Sequence of chain 55.E:
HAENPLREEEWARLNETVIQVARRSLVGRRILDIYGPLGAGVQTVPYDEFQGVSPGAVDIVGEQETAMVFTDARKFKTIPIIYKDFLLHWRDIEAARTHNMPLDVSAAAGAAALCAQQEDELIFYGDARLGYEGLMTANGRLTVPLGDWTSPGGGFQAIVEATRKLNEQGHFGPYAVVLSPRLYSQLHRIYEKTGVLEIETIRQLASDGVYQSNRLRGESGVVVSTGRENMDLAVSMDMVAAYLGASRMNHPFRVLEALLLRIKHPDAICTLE

Binding-site contacts:
Ligand atom O contacts residue ARG43 of chain 55.E at 2.8 Å (salt-bridge).
Ligand atom CB contacts residue ASP258 of chain 55.E at 3.7 Å.
Ligand atom CD2 contacts residue ARG43 of chain 55.E at 3.6 Å.
Ligand atom CD2 contacts residue ARG50 of chain 55.E at 3.6 Å.
Ligand atom N contacts residue ARG49 of chain 55.E at 3.6 Å (salt-bridge).
Ligand atom N contacts residue ARG49 of chain 55.E at 3.5 Å (salt-bridge).
Ligand atom N contacts residue ASP258 of chain 55.E at 2.8 Å (salt-bridge).
Ligand atom CA contacts residue ASP258 of chain 55.E at 3.7 Å.
Ligand atom C contacts residue ASP258 of chain 55.E at 3.7 Å.
Ligand atom N contacts residue ARG49 of chain 55.E at 3.7 Å.
Ligand atom CA contacts residue ASP258 of chain 55.E at 3.6 Å.
Ligand atom O contacts residue ARG49 of chain 55.E at 3.1 Å (salt-bridge).
Ligand atom N contacts residue PRO57 of chain 55.E at 3.5 Å.
Ligand atom CB contacts residue ARG49 of chain 55.E at 3.5 Å.
Ligand atom N contacts residue ASP258 of chain 55.E at 3.2 Å (salt-bridge).
Ligand atom NH2 contacts residue ASP228 of chain 55.E at 2.7 Å (salt-bridge).
Ligand atom C contacts residue ARG49 of chain 55.E at 3.6 Å.
Ligand atom NH1 contacts residue THR246 of chain 55.E at 3.2 Å (h-bond).
Ligand atom C contacts residue ARG43 of chain 55.E at 3.7 Å.
Ligand atom O contacts residue ILE39 of chain 55.E at 3.7 Å.
Ligand atom CB contacts residue MET259 of chain 55.E at 3.6 Å (hydrophobic).
Ligand atom CD contacts residue ARG50 of chain 55.E at 3.3 Å.
Ligand atom NH2 contacts residue THR246 of chain 55.E at 3.0 Å (h-bond).
Ligand atom OG1 contacts residue MET259 of chain 55.E at 2.6 Å (h-bond).
Ligand atom CD contacts residue LEU52 of chain 55.E at 3.3 Å (hydrophobic).
Ligand atom CD2 contacts residue ASP258 of chain 55.E at 3.4 Å.
Ligand atom O contacts residue ARG50 of chain 55.E at 3.4 Å.
Ligand atom CA contacts residue ASP258 of chain 55.E at 3.7 Å.
Ligand atom NE contacts residue ARG50 of chain 55.E at 3.1 Å (salt-bridge).
Ligand atom CB contacts residue ARG49 of chain 55.E at 3.7 Å.
Ligand atom CB contacts residue ASP258 of chain 55.E at 3.5 Å.
Ligand atom O contacts residue ARG43 of chain 55.E at 2.8 Å (salt-bridge).
Ligand atom CG2 contacts residue MET259 of chain 55.E at 3.7 Å (hydrophobic).
Ligand atom CG contacts residue PRO57 of chain 55.E at 3.7 Å (hydrophobic).
Ligand atom OG1 contacts residue ASP258 of chain 55.E at 3.3 Å.
Ligand atom NH1 contacts residue ASP53 of chain 55.E at 3.0 Å (salt-bridge).
Ligand atom N contacts residue ASP258 of chain 55.E at 3.2 Å (salt-bridge).
Ligand atom CG2 contacts residue ASP258 of chain 55.E at 3.5 Å.
Ligand atom CG2 contacts residue ALA42 of chain 55.E at 3.8 Å (hydrophobic).
Ligand atom CZ contacts residue THR246 of chain 55.E at 3.3 Å.

A small-molecule ligand and the protein it binds are described below.
Small molecule (SMILES): CC(C)C[C@H](NC(=O)CN)C(=O)N[C@H](C(=O)N[C@H](C(=O)NCC(=O)N[C@@H](CO)C(=O)N[C@@H](CC(C)C)C(=O)N[C@@H](CCCN=C(N)N)C(=O)NCC=O)C(C)C)[C@@H](C)O